Sequence of chain 2.A:
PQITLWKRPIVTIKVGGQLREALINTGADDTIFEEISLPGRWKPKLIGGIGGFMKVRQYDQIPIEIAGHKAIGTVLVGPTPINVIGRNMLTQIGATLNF

This protein binds this small molecule.
Small molecule (SMILES): CC(C)CN(C[C@@H](O)[C@H](Cc1ccccc1)NC(=O)O[C@H]1CO[C@H]2OCC[C@H]21)S(=O)(=O)c1ccc(N)cc1

Sequence of chain 1.A:
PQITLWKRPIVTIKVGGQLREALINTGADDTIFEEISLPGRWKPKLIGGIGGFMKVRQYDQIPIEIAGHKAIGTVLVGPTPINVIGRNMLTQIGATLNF

Binding-site contacts:
Ligand atom C32 contacts residue 0171 of chain 2.B at 3.8 Å.
Ligand atom C30 contacts residue ILE47 of chain 1.A at 3.6 Å (hydrophobic).
Ligand atom C21 contacts residue GLY48 of chain 1.A at 3.7 Å.
Ligand atom C7 contacts residue 0171 of chain 2.B at 3.8 Å.
Ligand atom O10 contacts residue ASN25 of chain 1.A at 3.8 Å.
Ligand atom N1 contacts residue GLY27 of chain 2.A at 3.6 Å.
Ligand atom C30 contacts residue GLY48 of chain 1.A at 3.7 Å.
Ligand atom C31 contacts residue GLY52 of chain 1.A at 3.3 Å.
Ligand atom C24 contacts residue GLY52 of chain 1.A at 3.7 Å.
Ligand atom C16 contacts residue 0171 of chain 2.B at 3.9 Å.
Ligand atom C4 contacts residue ASN25 of chain 1.A at 3.5 Å.
Ligand atom C21 contacts residue ILE50 of chain 1.A at 3.9 Å (hydrophobic).
Ligand atom O22 contacts residue GLY49 of chain 1.A at 3.2 Å (h-bond).
Ligand atom C27 contacts residue PHE53 of chain 1.A at 3.9 Å (hydrophobic).
Ligand atom C25 contacts residue ILE50 of chain 1.A at 3.5 Å (hydrophobic).
Ligand atom O28 contacts residue MET54 of chain 1.A at 3.5 Å.
Ligand atom N1 contacts residue ILE82 of chain 1.A at 3.9 Å.
Ligand atom C33 contacts residue ILE50 of chain 1.A at 3.8 Å (hydrophobic).
Ligand atom C24 contacts residue ILE50 of chain 1.A at 3.3 Å (hydrophobic).
Ligand atom C29 contacts residue MET54 of chain 1.A at 3.8 Å (hydrophobic).
Ligand atom C27 contacts residue GLY52 of chain 1.A at 3.8 Å.
Ligand atom C31 contacts residue ILE47 of chain 1.A at 3.8 Å (hydrophobic).
Ligand atom C6 contacts residue VAL84 of chain 1.A at 3.6 Å (hydrophobic).
Ligand atom C7 contacts residue ILE82 of chain 1.A at 3.9 Å (hydrophobic).
Ligand atom C31 contacts residue GLY48 of chain 1.A at 3.8 Å.
Ligand atom C2 contacts residue 0171 of chain 2.B at 3.9 Å.
Ligand atom C3 contacts residue 0171 of chain 2.B at 3.8 Å.
Ligand atom O22 contacts residue ILE50 of chain 1.A at 2.8 Å (h-bond).
Ligand atom C14 contacts residue ILE47 of chain 1.A at 3.8 Å (hydrophobic).
Ligand atom O10 contacts residue ALA28 of chain 1.A at 3.8 Å.
Ligand atom O22 contacts residue GLY48 of chain 1.A at 3.0 Å.
Ligand atom O9 contacts residue VAL84 of chain 1.A at 3.5 Å.
Ligand atom C33 contacts residue 0171 of chain 2.B at 3.8 Å.
Ligand atom O23 contacts residue ILE50 of chain 1.A at 3.7 Å.
Ligand atom C4 contacts residue 0171 of chain 2.B at 3.9 Å.
Ligand atom C38 contacts residue 0171 of chain 2.B at 3.9 Å.
Ligand atom C34 contacts residue 0171 of chain 2.B at 3.8 Å.
Ligand atom C5 contacts residue ASN25 of chain 1.A at 3.5 Å.
Ligand atom C15 contacts residue THR80 of chain 1.A at 3.7 Å.
Ligand atom C12 contacts residue 0171 of chain 2.B at 3.8 Å.